Sequence of chain 1.D:
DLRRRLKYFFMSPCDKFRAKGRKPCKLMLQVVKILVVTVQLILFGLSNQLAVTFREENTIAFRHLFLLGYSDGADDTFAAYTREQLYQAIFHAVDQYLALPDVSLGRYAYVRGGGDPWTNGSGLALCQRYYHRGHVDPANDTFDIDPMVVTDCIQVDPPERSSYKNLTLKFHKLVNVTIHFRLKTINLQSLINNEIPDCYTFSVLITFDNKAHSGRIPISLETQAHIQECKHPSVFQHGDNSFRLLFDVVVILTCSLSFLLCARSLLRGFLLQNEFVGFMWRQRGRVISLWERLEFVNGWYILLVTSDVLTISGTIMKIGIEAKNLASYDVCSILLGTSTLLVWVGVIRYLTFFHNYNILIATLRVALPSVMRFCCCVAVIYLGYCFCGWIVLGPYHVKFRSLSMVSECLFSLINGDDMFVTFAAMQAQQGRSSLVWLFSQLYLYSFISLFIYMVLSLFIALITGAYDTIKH

A protein and the small-molecule ligand that binds it are described below.
Small molecule (SMILES): COc1ccccc1N1CCN([C@H]2CCCC[C@@H]2NS(=O)(=O)c2ccccc2)CC1

Binding-site contacts:
Ligand atom C15 contacts residue CYS429 of chain 1.A at 3.8 Å (hydrophobic).
Ligand atom C02 contacts residue VAL432 of chain 1.A at 3.4 Å (hydrophobic).
Ligand atom C04 contacts residue TYR507 of chain 1.D at 3.8 Å (hydrophobic).
Ligand atom O02 contacts residue CYS429 of chain 1.A at 3.3 Å (h-bond).
Ligand atom C05 contacts residue PHE513 of chain 1.A at 3.4 Å (hydrophobic).
Ligand atom C08 contacts residue 3PE1 of chain 1.F at 3.9 Å.
Ligand atom C09 contacts residue 3PE1 of chain 1.F at 3.8 Å.
Ligand atom C13 contacts residue SER503 of chain 1.D at 2.9 Å.
Ligand atom C10 contacts residue TYR499 of chain 1.D at 3.2 Å (hydrophobic).
Ligand atom C14 contacts residue SER503 of chain 1.D at 3.0 Å.
Ligand atom O02 contacts residue ALA433 of chain 1.A at 3.3 Å (h-bond).
Ligand atom C06 contacts residue TYR507 of chain 1.D at 3.9 Å (hydrophobic).
Ligand atom O03 contacts residue SER503 of chain 1.D at 3.9 Å.
Ligand atom C04 contacts residue VAL432 of chain 1.A at 3.9 Å (hydrophobic).
Ligand atom C23 contacts residue SER500 of chain 1.D at 3.8 Å.
Ligand atom O01 contacts residue ALA433 of chain 1.A at 3.4 Å.
Ligand atom C20 contacts residue SER503 of chain 1.D at 3.8 Å.
Ligand atom O01 contacts residue VAL432 of chain 1.A at 3.2 Å (h-bond).
Ligand atom C17 contacts residue SER503 of chain 1.D at 3.6 Å.
Ligand atom O01 contacts residue TYR436 of chain 1.A at 2.8 Å.
Ligand atom C06 contacts residue PHE513 of chain 1.A at 3.3 Å (hydrophobic).
Ligand atom C09 contacts residue TYR436 of chain 1.A at 3.7 Å (hydrophobic).
Ligand atom C01 contacts residue VAL432 of chain 1.A at 3.7 Å (hydrophobic).
Ligand atom C11 contacts residue TYR499 of chain 1.D at 3.5 Å (hydrophobic).
Ligand atom C21 contacts residue TYR507 of chain 1.D at 3.4 Å (hydrophobic).
Ligand atom N03 contacts residue CYS429 of chain 1.A at 3.6 Å (h-bond).
Ligand atom C23 contacts residue SER503 of chain 1.D at 3.9 Å.
Ligand atom C17 contacts residue CYS429 of chain 1.A at 3.6 Å (hydrophobic).
Ligand atom C03 contacts residue VAL432 of chain 1.A at 3.5 Å (hydrophobic).
Ligand atom C22 contacts residue TYR507 of chain 1.D at 3.5 Å (hydrophobic).
Ligand atom C03 contacts residue ILE468 of chain 1.A at 3.9 Å (hydrophobic).
Ligand atom N03 contacts residue SER503 of chain 1.D at 4.0 Å.
Ligand atom C20 contacts residue VAL425 of chain 1.A at 4.0 Å (hydrophobic).
Ligand atom C18 contacts residue SER503 of chain 1.D at 3.5 Å.
Ligand atom C04 contacts residue ILE468 of chain 1.A at 3.4 Å (hydrophobic).
Ligand atom C21 contacts residue VAL425 of chain 1.A at 3.7 Å (hydrophobic).
Ligand atom C20 contacts residue MET508 of chain 1.D at 3.6 Å (hydrophobic).
Ligand atom C21 contacts residue SER503 of chain 1.D at 4.0 Å.
Ligand atom C22 contacts residue CYS429 of chain 1.A at 3.2 Å (hydrophobic).
Ligand atom C05 contacts residue TYR507 of chain 1.D at 3.6 Å (hydrophobic).

Sequence of chain 1.A:
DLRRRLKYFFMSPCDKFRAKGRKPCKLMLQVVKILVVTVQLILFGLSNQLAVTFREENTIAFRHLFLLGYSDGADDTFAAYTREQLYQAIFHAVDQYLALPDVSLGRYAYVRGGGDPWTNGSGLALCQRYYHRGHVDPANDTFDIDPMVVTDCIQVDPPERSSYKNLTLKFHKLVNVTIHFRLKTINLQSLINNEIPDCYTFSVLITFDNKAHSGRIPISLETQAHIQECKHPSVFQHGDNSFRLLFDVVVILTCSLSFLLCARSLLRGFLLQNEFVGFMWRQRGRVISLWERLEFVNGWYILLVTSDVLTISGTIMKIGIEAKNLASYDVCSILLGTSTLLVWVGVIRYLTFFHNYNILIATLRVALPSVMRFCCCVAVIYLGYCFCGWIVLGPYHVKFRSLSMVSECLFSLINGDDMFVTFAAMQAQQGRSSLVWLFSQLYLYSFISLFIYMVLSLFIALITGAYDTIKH